This small molecule binds to this protein.
Small molecule (SMILES): Nc1ccn([C@H]2C[C@H](O)[C@@H](COP(=O)(O)O)O2)c(=O)n1

Binding-site contacts:
Ligand atom C4' contacts residue DA4 of chain 21.D at 4.3 Å.
Ligand atom C2' contacts residue DA4 of chain 21.D at 3.5 Å.
Ligand atom OP1 contacts residue DA4 of chain 21.D at 2.2 Å.
Ligand atom P contacts residue DA4 of chain 21.D at 3.2 Å.
Ligand atom O3' contacts residue DA4 of chain 21.D at 4.2 Å.
Ligand atom OP2 contacts residue DA4 of chain 21.D at 3.6 Å.
Ligand atom C3' contacts residue DA4 of chain 21.D at 3.3 Å.
Ligand atom O5' contacts residue DA4 of chain 21.D at 4.0 Å.
Ligand atom C5' contacts residue DA4 of chain 21.D at 4.0 Å.